Binding-site contacts:
Ligand atom C7 contacts residue ASP166 of chain 1.D at 3.9 Å.
Ligand atom N2 contacts residue ASP269 of chain 1.D at 2.9 Å (salt-bridge).
Ligand atom O13 contacts residue ASP168 of chain 1.D at 3.1 Å (salt-bridge).
Ligand atom C8 contacts residue ASP166 of chain 1.D at 3.8 Å.
Ligand atom O8 contacts residue ARG220 of chain 1.D at 3.2 Å (salt-bridge).
Ligand atom O10 contacts residue ASP166 of chain 1.D at 4.0 Å.
Ligand atom C11 contacts residue ASP269 of chain 1.D at 3.3 Å.
Ligand atom C14 contacts residue ASP168 of chain 1.D at 3.9 Å.
Ligand atom O11 contacts residue ASP168 of chain 1.D at 3.5 Å (salt-bridge).
Ligand atom O14 contacts residue CYS236 of chain 1.D at 3.4 Å.
Ligand atom O14 contacts residue GLU239 of chain 1.D at 3.6 Å.
Ligand atom O7 contacts residue ASP199 of chain 1.D at 2.5 Å (salt-bridge).
Ligand atom N1 contacts residue PHE272 of chain 1.D at 2.8 Å (h-bond).
Ligand atom O15 contacts residue ASP203 of chain 1.D at 3.9 Å.
Ligand atom C7 contacts residue GLU270 of chain 1.D at 3.5 Å.
Ligand atom O8 contacts residue PHE272 of chain 1.D at 3.1 Å (h-bond).
Ligand atom C12 contacts residue ASP269 of chain 1.D at 3.5 Å.
Ligand atom C10 contacts residue ASP166 of chain 1.D at 3.7 Å.
Ligand atom C16 contacts residue GLU239 of chain 1.D at 3.8 Å.
Ligand atom C12 contacts residue GLU270 of chain 1.D at 3.5 Å.
Ligand atom N2 contacts residue PHE272 of chain 1.D at 3.3 Å (h-bond).
Ligand atom O15 contacts residue CYS236 of chain 1.D at 3.8 Å.
Ligand atom C15 contacts residue ASP168 of chain 1.D at 3.7 Å.
Ligand atom C7 contacts residue ASP168 of chain 1.D at 3.9 Å.
Ligand atom C15 contacts residue ASN235 of chain 1.D at 3.6 Å.
Ligand atom C6 contacts residue GLN36 of chain 1.D at 4.0 Å.
Ligand atom O13 contacts residue PHE167 of chain 1.D at 4.0 Å.
Ligand atom N3 contacts residue ASP166 of chain 1.D at 3.1 Å (salt-bridge).
Ligand atom C18 contacts residue GLU239 of chain 1.D at 3.9 Å.
Ligand atom O8 contacts residue GLN36 of chain 1.D at 2.9 Å (h-bond).
Ligand atom C5 contacts residue PHE272 of chain 1.D at 3.6 Å (hydrophobic).
Ligand atom O14 contacts residue ASN235 of chain 1.D at 2.8 Å (h-bond).
Ligand atom N3 contacts residue GLU270 of chain 1.D at 2.5 Å (salt-bridge).
Ligand atom N3 contacts residue PHE167 of chain 1.D at 3.8 Å.
Ligand atom C6 contacts residue PHE272 of chain 1.D at 3.2 Å (hydrophobic).
Ligand atom C4 contacts residue GLN36 of chain 1.D at 3.5 Å.
Ligand atom C3 contacts residue ASP199 of chain 1.D at 3.6 Å.
Ligand atom N3 contacts residue ASP168 of chain 1.D at 3.1 Å (salt-bridge).
Ligand atom C18 contacts residue CYS236 of chain 1.D at 3.6 Å (hydrophobic).
Ligand atom C4 contacts residue PHE272 of chain 1.D at 4.0 Å (hydrophobic).

This protein binds this small molecule.
Small molecule (SMILES): NC[C@H]1O[C@H](O[C@H]2[C@H](O)[C@@H](O[C@H]3O[C@H](CO)[C@@H](O)[C@H](N)[C@H]3O)[C@H](N)C[C@@H]2N)[C@H](O)[C@@H](O)[C@@H]1O

Sequence of chain 1.D:
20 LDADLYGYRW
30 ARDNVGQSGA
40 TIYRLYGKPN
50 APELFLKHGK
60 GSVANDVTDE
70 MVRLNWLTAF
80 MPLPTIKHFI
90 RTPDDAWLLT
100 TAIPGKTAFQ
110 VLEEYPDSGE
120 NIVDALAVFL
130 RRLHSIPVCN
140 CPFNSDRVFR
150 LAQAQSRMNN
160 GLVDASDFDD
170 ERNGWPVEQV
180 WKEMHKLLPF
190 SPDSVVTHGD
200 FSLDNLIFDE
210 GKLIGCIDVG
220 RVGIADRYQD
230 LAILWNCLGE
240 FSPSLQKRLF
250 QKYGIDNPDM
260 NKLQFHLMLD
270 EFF